Binding-site contacts:
Ligand atom C6 contacts residue GLY639 of chain 1.J at 3.7 Å.
Ligand atom N6 contacts residue PRO633 of chain 1.J at 4.1 Å.
Ligand atom N9 contacts residue PRO419 of chain 1.J at 4.2 Å.
Ligand atom N1 contacts residue ILE622 of chain 1.J at 4.4 Å.
Ligand atom C5 contacts residue SER632 of chain 1.J at 4.3 Å.
Ligand atom N6 contacts residue PRO631 of chain 1.J at 3.9 Å.
Ligand atom N7 contacts residue ASP609 of chain 1.J at 4.5 Å.
Ligand atom C6 contacts residue SER632 of chain 1.J at 4.3 Å.
Ligand atom N7 contacts residue HIS630 of chain 1.J at 4.1 Å.
Ligand atom C8 contacts residue PRO419 of chain 1.J at 4.3 Å (hydrophobic).
Ligand atom C6 contacts residue PRO631 of chain 1.J at 4.0 Å (hydrophobic).
Ligand atom N6 contacts residue VAL418 of chain 1.J at 3.6 Å.
Ligand atom C8 contacts residue HIS630 of chain 1.J at 3.4 Å.
Ligand atom O5' contacts residue PHE629 of chain 1.J at 4.2 Å.
Ligand atom N7 contacts residue SER632 of chain 1.J at 3.8 Å.
Ligand atom O4' contacts residue PRO631 of chain 1.J at 3.8 Å.
Ligand atom N6 contacts residue GLY639 of chain 1.J at 2.8 Å (h-bond).
Ligand atom N6 contacts residue GLY637 of chain 1.J at 4.1 Å.
Ligand atom C2 contacts residue PRO419 of chain 1.J at 4.4 Å (hydrophobic).
Ligand atom N7 contacts residue PRO419 of chain 1.J at 4.4 Å.
Ligand atom C6 contacts residue VAL418 of chain 1.J at 3.8 Å (hydrophobic).
Ligand atom O4' contacts residue HIS630 of chain 1.J at 4.4 Å.
Ligand atom O2P contacts residue HIS628 of chain 1.J at 4.3 Å.
Ligand atom C2' contacts residue PRO419 of chain 1.J at 4.0 Å (hydrophobic).
Ligand atom C6 contacts residue PRO419 of chain 1.J at 4.4 Å (hydrophobic).
Ligand atom N6 contacts residue SER632 of chain 1.J at 3.9 Å.
Ligand atom C4 contacts residue PRO419 of chain 1.J at 4.2 Å (hydrophobic).
Ligand atom N1 contacts residue VAL418 of chain 1.J at 3.8 Å.
Ligand atom C5 contacts residue PRO631 of chain 1.J at 4.4 Å (hydrophobic).
Ligand atom N9 contacts residue HIS630 of chain 1.J at 4.2 Å.
Ligand atom C2 contacts residue GLY639 of chain 1.J at 3.7 Å.
Ligand atom C1' contacts residue HIS630 of chain 1.J at 4.0 Å.
Ligand atom O2P contacts residue PHE629 of chain 1.J at 4.0 Å.
Ligand atom N3 contacts residue PRO419 of chain 1.J at 4.3 Å.
Ligand atom C5 contacts residue PRO419 of chain 1.J at 4.2 Å (hydrophobic).
Ligand atom O2P contacts residue PRO631 of chain 1.J at 3.8 Å.
Ligand atom N1 contacts residue PRO631 of chain 1.J at 4.2 Å.
Ligand atom N6 contacts residue PHE638 of chain 1.J at 3.8 Å.
Ligand atom N1 contacts residue GLY639 of chain 1.J at 2.9 Å (h-bond).
Ligand atom O5' contacts residue PRO631 of chain 1.J at 4.1 Å.

This protein binds this small molecule.
Small molecule (SMILES): Nc1ncnc2c1ncn2[C@H]1C[C@H](O)[C@@H](COP(=O)(O)O)O1

Sequence of chain 1.J:
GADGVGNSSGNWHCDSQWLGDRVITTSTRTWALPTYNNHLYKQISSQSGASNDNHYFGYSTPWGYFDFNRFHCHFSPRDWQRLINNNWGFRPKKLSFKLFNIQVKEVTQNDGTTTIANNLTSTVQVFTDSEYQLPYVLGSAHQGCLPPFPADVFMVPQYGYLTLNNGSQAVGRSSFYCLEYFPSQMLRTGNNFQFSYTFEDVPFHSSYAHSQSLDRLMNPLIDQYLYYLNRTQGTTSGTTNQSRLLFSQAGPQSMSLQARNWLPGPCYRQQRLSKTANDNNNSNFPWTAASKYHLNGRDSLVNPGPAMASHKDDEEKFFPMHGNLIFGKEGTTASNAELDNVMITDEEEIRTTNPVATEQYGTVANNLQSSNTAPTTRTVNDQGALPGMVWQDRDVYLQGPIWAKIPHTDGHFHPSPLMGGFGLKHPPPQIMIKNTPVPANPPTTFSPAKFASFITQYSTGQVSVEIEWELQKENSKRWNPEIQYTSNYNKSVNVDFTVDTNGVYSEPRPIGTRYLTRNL